Sequence of chain 1.A:
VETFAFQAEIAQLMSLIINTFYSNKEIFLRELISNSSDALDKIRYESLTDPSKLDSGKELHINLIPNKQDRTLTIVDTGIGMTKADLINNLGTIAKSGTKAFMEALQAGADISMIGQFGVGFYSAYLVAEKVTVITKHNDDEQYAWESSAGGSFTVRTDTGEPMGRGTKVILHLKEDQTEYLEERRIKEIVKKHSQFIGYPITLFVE

Binding-site contacts:
Ligand atom O5 contacts residue THR184 of chain 1.A at 3.5 Å.
Ligand atom C3 contacts residue SER52 of chain 1.A at 3.8 Å.
Ligand atom C16 contacts residue MET98 of chain 1.A at 3.5 Å (hydrophobic).
Ligand atom C6 contacts residue THR184 of chain 1.A at 3.6 Å.
Ligand atom C25 contacts residue DMS1 of chain 1.B at 3.7 Å.
Ligand atom C19 contacts residue MET98 of chain 1.A at 3.5 Å (hydrophobic).
Ligand atom C2 contacts residue ASP93 of chain 1.A at 3.4 Å.
Ligand atom C27 contacts residue LEU107 of chain 1.A at 3.6 Å (hydrophobic).
Ligand atom C17 contacts residue LEU103 of chain 1.A at 3.7 Å (hydrophobic).
Ligand atom C3 contacts residue ASP93 of chain 1.A at 3.4 Å.
Ligand atom N11 contacts residue ASN51 of chain 1.A at 3.5 Å.
Ligand atom C21 contacts residue GLY97 of chain 1.A at 3.5 Å.
Ligand atom O5 contacts residue SER52 of chain 1.A at 3.8 Å.
Ligand atom N7 contacts residue ALA55 of chain 1.A at 3.6 Å.
Ligand atom C4 contacts residue MET98 of chain 1.A at 3.8 Å (hydrophobic).
Ligand atom C10 contacts residue ASN51 of chain 1.A at 3.5 Å.
Ligand atom C24 contacts residue DMS1 of chain 1.B at 3.6 Å.
Ligand atom C22 contacts residue ASN51 of chain 1.A at 3.7 Å.
Ligand atom O5 contacts residue ASP93 of chain 1.A at 2.5 Å (salt-bridge).
Ligand atom N12 contacts residue ASN51 of chain 1.A at 3.2 Å (h-bond).
Ligand atom C2 contacts residue THR184 of chain 1.A at 3.6 Å.
Ligand atom C22 contacts residue ALA55 of chain 1.A at 3.8 Å (hydrophobic).
Ligand atom O8 contacts residue GLY97 of chain 1.A at 3.7 Å.
Ligand atom O8 contacts residue MET98 of chain 1.A at 3.3 Å.
Ligand atom C26 contacts residue ASN51 of chain 1.A at 3.5 Å.
Ligand atom C21 contacts residue ILE96 of chain 1.A at 3.5 Å (hydrophobic).
Ligand atom C14 contacts residue ASN51 of chain 1.A at 3.7 Å.
Ligand atom C3 contacts residue THR184 of chain 1.A at 3.7 Å.
Ligand atom N11 contacts residue VAL186 of chain 1.A at 3.6 Å.
Ligand atom C18 contacts residue VAL150 of chain 1.A at 3.6 Å (hydrophobic).
Ligand atom C13 contacts residue ASN51 of chain 1.A at 3.4 Å.
Ligand atom C27 contacts residue DMS1 of chain 1.B at 3.7 Å.
Ligand atom C1 contacts residue THR184 of chain 1.A at 3.8 Å.
Ligand atom C6 contacts residue ALA55 of chain 1.A at 3.8 Å (hydrophobic).
Ligand atom C21 contacts residue MET98 of chain 1.A at 3.8 Å (hydrophobic).
Ligand atom N12 contacts residue PHE138 of chain 1.A at 3.5 Å.
Ligand atom C20 contacts residue PHE138 of chain 1.A at 3.6 Å (hydrophobic).
Ligand atom C28 contacts residue ASN51 of chain 1.A at 3.8 Å.
Ligand atom O5 contacts residue ALA55 of chain 1.A at 3.1 Å.
Ligand atom O8 contacts residue THR184 of chain 1.A at 2.7 Å (h-bond).

This small molecule binds to this protein.
Small molecule (SMILES): CN(Cc1ccc(Cl)cc1)C(=O)c1cc2c(Cc3ccccc3)n[nH]c2cc1O